Binding-site contacts:
Ligand atom C5 contacts residue PHE155 of chain 3.A at 3.9 Å (hydrophobic).
Ligand atom C4A contacts residue ASP112 of chain 3.A at 3.0 Å.
Ligand atom C2B contacts residue TYR201 of chain 3.A at 3.4 Å (hydrophobic).
Ligand atom C4 contacts residue VAL190 of chain 3.A at 3.8 Å (hydrophobic).
Ligand atom C4A contacts residue THR114 of chain 3.A at 3.6 Å.
Ligand atom C3B contacts residue ASN228 of chain 3.A at 4.0 Å.
Ligand atom N2 contacts residue PHE155 of chain 3.A at 3.6 Å.
Ligand atom C4B contacts residue ASN228 of chain 3.A at 4.0 Å.
Ligand atom C5 contacts residue PHE233 of chain 3.A at 3.9 Å (hydrophobic).
Ligand atom C5B contacts residue ILE111 of chain 3.A at 4.0 Å (hydrophobic).
Ligand atom C5C contacts residue PHE135 of chain 3.A at 3.5 Å (hydrophobic).
Ligand atom C4C contacts residue PHE135 of chain 3.A at 3.7 Å (hydrophobic).
Ligand atom C2C contacts residue VAL192 of chain 3.A at 3.7 Å (hydrophobic).
Ligand atom C6C contacts residue TYR201 of chain 3.A at 4.0 Å (hydrophobic).
Ligand atom C31 contacts residue VAL179 of chain 3.A at 3.5 Å (hydrophobic).
Ligand atom C3C contacts residue PHE135 of chain 3.A at 3.8 Å (hydrophobic).
Ligand atom C3 contacts residue PHE155 of chain 3.A at 4.0 Å (hydrophobic).
Ligand atom C5B contacts residue ASP112 of chain 3.A at 3.9 Å.
Ligand atom C31 contacts residue ILE24 of chain 3.C at 3.6 Å (hydrophobic).
Ligand atom C5A contacts residue ASN228 of chain 3.A at 4.0 Å.
Ligand atom C2A contacts residue TRP203 of chain 3.A at 3.6 Å (hydrophobic).
Ligand atom C2B contacts residue TRP203 of chain 3.A at 4.1 Å (hydrophobic).
Ligand atom O1B contacts residue MET230 of chain 3.A at 4.0 Å.
Ligand atom C31 contacts residue PRO177 of chain 3.A at 3.9 Å (hydrophobic).
Ligand atom N3A contacts residue ASP112 of chain 3.A at 2.8 Å (salt-bridge).
Ligand atom O1A contacts residue ASN228 of chain 3.A at 3.7 Å.
Ligand atom C4 contacts residue ILE24 of chain 3.C at 4.0 Å (hydrophobic).
Ligand atom O1 contacts residue PHE233 of chain 3.A at 3.1 Å.
Ligand atom C6B contacts residue ILE113 of chain 3.A at 4.0 Å (hydrophobic).
Ligand atom C3B contacts residue TRP203 of chain 3.A at 3.2 Å (hydrophobic).
Ligand atom C7C contacts residue MET230 of chain 3.A at 4.0 Å (hydrophobic).
Ligand atom N3A contacts residue ILE113 of chain 3.A at 3.7 Å.
Ligand atom O1A contacts residue TRP203 of chain 3.A at 3.3 Å.
Ligand atom C4C contacts residue VAL192 of chain 3.A at 3.5 Å (hydrophobic).
Ligand atom C4B contacts residue TRP203 of chain 3.A at 3.6 Å (hydrophobic).
Ligand atom O1 contacts residue PHE155 of chain 3.A at 3.5 Å.
Ligand atom O1B contacts residue TYR201 of chain 3.A at 3.4 Å.
Ligand atom C5C contacts residue ILE111 of chain 3.A at 3.7 Å (hydrophobic).
Ligand atom C5B contacts residue ILE113 of chain 3.A at 3.5 Å (hydrophobic).
Ligand atom N2 contacts residue PHE233 of chain 3.A at 3.8 Å.

A protein and the small-molecule ligand that binds it are described below.
Small molecule (SMILES): Cc1cc(CCCCCCCOc2ccc(C3=NCCO3)cc2)on1

Sequence of chain 3.A:
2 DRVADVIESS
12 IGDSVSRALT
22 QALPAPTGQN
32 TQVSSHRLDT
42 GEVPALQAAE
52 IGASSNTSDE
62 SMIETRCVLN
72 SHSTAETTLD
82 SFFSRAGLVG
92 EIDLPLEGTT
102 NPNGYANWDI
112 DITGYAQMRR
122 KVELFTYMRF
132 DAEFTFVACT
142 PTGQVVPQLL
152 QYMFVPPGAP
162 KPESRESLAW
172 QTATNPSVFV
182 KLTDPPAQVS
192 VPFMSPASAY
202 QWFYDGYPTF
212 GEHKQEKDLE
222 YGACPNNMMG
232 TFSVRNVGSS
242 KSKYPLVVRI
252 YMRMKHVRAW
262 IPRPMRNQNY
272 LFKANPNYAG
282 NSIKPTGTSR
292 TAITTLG

Sequence of chain 3.C:
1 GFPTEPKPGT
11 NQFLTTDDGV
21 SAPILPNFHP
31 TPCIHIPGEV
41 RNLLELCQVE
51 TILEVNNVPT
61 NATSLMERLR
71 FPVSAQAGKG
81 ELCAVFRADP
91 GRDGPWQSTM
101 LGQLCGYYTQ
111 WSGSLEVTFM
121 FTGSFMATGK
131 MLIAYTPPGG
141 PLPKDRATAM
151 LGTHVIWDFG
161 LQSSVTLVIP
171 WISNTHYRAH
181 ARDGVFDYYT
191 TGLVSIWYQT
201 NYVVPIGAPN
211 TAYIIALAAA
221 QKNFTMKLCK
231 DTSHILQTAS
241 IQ